Binding-site contacts:
Ligand atom C18 contacts residue FV31 of chain 1.FA at 0.2 Å.
Ligand atom O5 contacts residue FQ01 of chain 1.DA at 0.9 Å.
Ligand atom C16 contacts residue FQ01 of chain 1.DA at 0.8 Å.
Ligand atom O1 contacts residue FV31 of chain 1.FA at 0.2 Å (h-bond).
Ligand atom C6 contacts residue FV31 of chain 1.FA at 0.6 Å.
Ligand atom C20 contacts residue FQ01 of chain 1.DA at 0.5 Å.
Ligand atom C3 contacts residue FQ01 of chain 1.DA at 0.6 Å.
Ligand atom C10 contacts residue FQ01 of chain 1.DA at 0.7 Å.
Ligand atom C2 contacts residue FV31 of chain 1.FA at 1.2 Å.
Ligand atom C20 contacts residue FV31 of chain 1.FA at 0.4 Å.
Ligand atom C15 contacts residue FV31 of chain 1.FA at 0.6 Å.
Ligand atom C17 contacts residue FV31 of chain 1.FA at 0.3 Å.
Ligand atom C8 contacts residue FV31 of chain 1.FA at 0.6 Å.
Ligand atom C13 contacts residue FV31 of chain 1.FA at 0.6 Å.
Ligand atom C1 contacts residue FV31 of chain 1.FA at 0.6 Å.
Ligand atom O5 contacts residue FV31 of chain 1.FA at 0.9 Å (h-bond).
Ligand atom C11 contacts residue FQ01 of chain 1.DA at 0.7 Å.
Ligand atom C18 contacts residue FQ01 of chain 1.DA at 0.2 Å.
Ligand atom C16 contacts residue FV31 of chain 1.FA at 0.6 Å.
Ligand atom C7 contacts residue FQ01 of chain 1.DA at 0.7 Å.
Ligand atom C2 contacts residue FQ01 of chain 1.DA at 0.6 Å.
Ligand atom C6 contacts residue FQ01 of chain 1.DA at 0.8 Å.
Ligand atom O6 contacts residue FQ01 of chain 1.DA at 1.1 Å (h-bond).
Ligand atom C9 contacts residue FQ01 of chain 1.DA at 0.9 Å.
Ligand atom C3 contacts residue FV31 of chain 1.FA at 0.6 Å.
Ligand atom C14 contacts residue FQ01 of chain 1.DA at 0.6 Å.
Ligand atom C11 contacts residue FV31 of chain 1.FA at 0.8 Å.
Ligand atom C12 contacts residue FV31 of chain 1.FA at 0.8 Å.
Ligand atom C19 contacts residue FV31 of chain 1.FA at 0.2 Å.
Ligand atom C10 contacts residue FV31 of chain 1.FA at 0.4 Å.
Ligand atom C17 contacts residue FQ01 of chain 1.DA at 0.3 Å.
Ligand atom C9 contacts residue FV31 of chain 1.FA at 1.0 Å.
Ligand atom C12 contacts residue FQ01 of chain 1.DA at 0.7 Å.
Ligand atom C7 contacts residue FV31 of chain 1.FA at 1.1 Å.
Ligand atom C8 contacts residue FQ01 of chain 1.DA at 0.7 Å.
Ligand atom C14 contacts residue FV31 of chain 1.FA at 0.9 Å.
Ligand atom C15 contacts residue FQ01 of chain 1.DA at 0.6 Å.
Ligand atom C19 contacts residue FQ01 of chain 1.DA at 0.3 Å.
Ligand atom C13 contacts residue FQ01 of chain 1.DA at 0.6 Å.
Ligand atom O6 contacts residue FV31 of chain 1.FA at 1.1 Å.

Sequence of chain 1.F:
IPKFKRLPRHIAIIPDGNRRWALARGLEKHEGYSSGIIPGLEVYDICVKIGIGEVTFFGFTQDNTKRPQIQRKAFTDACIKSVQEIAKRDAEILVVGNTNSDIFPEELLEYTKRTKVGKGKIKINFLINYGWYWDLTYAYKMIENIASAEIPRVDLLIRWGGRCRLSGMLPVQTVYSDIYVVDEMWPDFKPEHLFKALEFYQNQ

This small molecule binds to this protein.
Small molecule (SMILES): CC(C)=CCC/C(C)=C/CC/C(C)=C/COC[C@H](O)CO